This protein binds this small molecule.
Small molecule (SMILES): CC(=O)N[C@H]1[C@H](O[C@H]2[C@H](O)[C@@H](NC(C)=O)CO[C@@H]2CO)O[C@H](CO)[C@@H](O)[C@@H]1O

Sequence of chain 1.A:
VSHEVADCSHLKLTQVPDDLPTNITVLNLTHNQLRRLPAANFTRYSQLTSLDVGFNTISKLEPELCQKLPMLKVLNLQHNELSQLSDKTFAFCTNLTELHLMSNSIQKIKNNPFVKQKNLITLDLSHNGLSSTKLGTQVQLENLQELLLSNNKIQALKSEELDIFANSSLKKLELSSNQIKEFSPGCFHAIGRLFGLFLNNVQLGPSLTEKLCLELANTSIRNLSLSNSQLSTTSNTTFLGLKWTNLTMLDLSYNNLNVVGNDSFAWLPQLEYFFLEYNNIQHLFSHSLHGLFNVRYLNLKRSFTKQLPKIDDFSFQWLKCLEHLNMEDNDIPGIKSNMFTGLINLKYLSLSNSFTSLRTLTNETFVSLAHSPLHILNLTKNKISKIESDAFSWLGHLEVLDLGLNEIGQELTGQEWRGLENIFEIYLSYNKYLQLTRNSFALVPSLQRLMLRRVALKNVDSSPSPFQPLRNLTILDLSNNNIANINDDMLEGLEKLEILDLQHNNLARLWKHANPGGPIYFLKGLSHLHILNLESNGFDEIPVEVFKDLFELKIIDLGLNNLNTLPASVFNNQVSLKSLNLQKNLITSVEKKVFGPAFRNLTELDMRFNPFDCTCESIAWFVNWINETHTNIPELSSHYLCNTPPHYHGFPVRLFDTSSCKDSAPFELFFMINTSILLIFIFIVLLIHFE

Binding-site contacts:
Ligand atom C2 contacts residue ASN507 of chain 1.A at 2.5 Å.
Ligand atom C5 contacts residue ASN507 of chain 1.A at 3.7 Å.
Ligand atom C7 contacts residue PRO480 of chain 1.A at 4.1 Å (hydrophobic).
Ligand atom O7 contacts residue SER481 of chain 1.A at 3.3 Å.
Ligand atom C1 contacts residue LYS531 of chain 1.A at 4.2 Å.
Ligand atom N2 contacts residue ASN507 of chain 1.A at 2.9 Å (h-bond).
Ligand atom C4 contacts residue ASN507 of chain 1.A at 4.2 Å.
Ligand atom C7 contacts residue SER481 of chain 1.A at 3.9 Å.
Ligand atom C3 contacts residue ASN507 of chain 1.A at 3.8 Å.
Ligand atom C8 contacts residue SER481 of chain 1.A at 3.8 Å.
Ligand atom O5 contacts residue LYS531 of chain 1.A at 4.0 Å.
Ligand atom C8 contacts residue PRO480 of chain 1.A at 3.5 Å (hydrophobic).
Ligand atom C7 contacts residue ASN507 of chain 1.A at 3.6 Å.
Ligand atom C1 contacts residue ASN507 of chain 1.A at 1.4 Å.
Ligand atom O5 contacts residue ASN507 of chain 1.A at 2.4 Å (h-bond).
Ligand atom O7 contacts residue ASN507 of chain 1.A at 3.9 Å.